Binding-site contacts:
Ligand atom C5 contacts residue GLY105 of chain 1.A at 3.9 Å.
Ligand atom C14 contacts residue GLU100 of chain 1.A at 4.2 Å.
Ligand atom C6 contacts residue LEU24 of chain 1.A at 3.8 Å (hydrophobic).
Ligand atom C13 contacts residue MET102 of chain 1.A at 3.7 Å (hydrophobic).
Ligand atom N2 contacts residue GLU100 of chain 1.A at 4.1 Å.
Ligand atom C14 contacts residue LEU152 of chain 1.A at 3.9 Å (hydrophobic).
Ligand atom N1 contacts residue GLU103 of chain 1.A at 3.5 Å (salt-bridge).
Ligand atom N2 contacts residue LEU101 of chain 1.A at 4.0 Å.
Ligand atom C14 contacts residue ALA45 of chain 1.A at 3.9 Å (hydrophobic).
Ligand atom N2 contacts residue LEU152 of chain 1.A at 4.1 Å.
Ligand atom C12 contacts residue GLU100 of chain 1.A at 4.2 Å.
Ligand atom N3 contacts residue MET102 of chain 1.A at 2.7 Å (h-bond).
Ligand atom C6 contacts residue MET102 of chain 1.A at 3.6 Å (hydrophobic).
Ligand atom C3 contacts residue GLU103 of chain 1.A at 3.6 Å.
Ligand atom N3 contacts residue LEU101 of chain 1.A at 4.2 Å.
Ligand atom C7 contacts residue MET102 of chain 1.A at 4.1 Å (hydrophobic).
Ligand atom N2 contacts residue MET102 of chain 1.A at 3.0 Å (h-bond).
Ligand atom C13 contacts residue LEU152 of chain 1.A at 3.5 Å (hydrophobic).
Ligand atom C8 contacts residue GLY105 of chain 1.A at 4.2 Å.
Ligand atom C5 contacts residue MET102 of chain 1.A at 3.2 Å (hydrophobic).
Ligand atom C8 contacts residue MET102 of chain 1.A at 3.5 Å (hydrophobic).
Ligand atom C14 contacts residue LEU99 of chain 1.A at 3.6 Å (hydrophobic).
Ligand atom C11 contacts residue ALA45 of chain 1.A at 4.2 Å (hydrophobic).
Ligand atom C13 contacts residue ALA45 of chain 1.A at 3.7 Å (hydrophobic).
Ligand atom C11 contacts residue VAL32 of chain 1.A at 3.6 Å (hydrophobic).
Ligand atom C4 contacts residue GLY105 of chain 1.A at 3.8 Å.
Ligand atom C9 contacts residue MET102 of chain 1.A at 3.6 Å (hydrophobic).
Ligand atom C11 contacts residue LEU152 of chain 1.A at 4.1 Å (hydrophobic).
Ligand atom C13 contacts residue LEU101 of chain 1.A at 4.2 Å (hydrophobic).
Ligand atom C12 contacts residue LEU152 of chain 1.A at 3.6 Å (hydrophobic).
Ligand atom C8 contacts residue LEU24 of chain 1.A at 4.2 Å (hydrophobic).
Ligand atom C5 contacts residue GLU103 of chain 1.A at 4.2 Å.
Ligand atom C10 contacts residue VAL32 of chain 1.A at 4.1 Å (hydrophobic).
Ligand atom C7 contacts residue GLU103 of chain 1.A at 3.3 Å.
Ligand atom C3 contacts residue GLY105 of chain 1.A at 4.1 Å.
Ligand atom O1 contacts residue LEU24 of chain 1.A at 3.4 Å.
Ligand atom C13 contacts residue GLU100 of chain 1.A at 3.4 Å.
Ligand atom C6 contacts residue GLU103 of chain 1.A at 4.3 Å.
Ligand atom C12 contacts residue ALA45 of chain 1.A at 3.7 Å (hydrophobic).
Ligand atom N2 contacts residue ALA45 of chain 1.A at 4.2 Å.

Sequence of chain 1.A:
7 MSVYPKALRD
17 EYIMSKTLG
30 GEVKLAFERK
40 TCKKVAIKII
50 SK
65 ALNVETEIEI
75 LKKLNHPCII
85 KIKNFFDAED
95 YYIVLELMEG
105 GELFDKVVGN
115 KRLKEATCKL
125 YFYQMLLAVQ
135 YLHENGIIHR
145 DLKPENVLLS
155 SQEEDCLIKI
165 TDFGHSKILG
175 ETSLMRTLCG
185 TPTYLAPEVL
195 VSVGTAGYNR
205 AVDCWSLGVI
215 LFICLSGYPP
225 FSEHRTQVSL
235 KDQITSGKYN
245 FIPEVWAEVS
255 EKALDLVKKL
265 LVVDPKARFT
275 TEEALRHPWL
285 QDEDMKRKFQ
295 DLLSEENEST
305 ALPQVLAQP

The protein below binds the small molecule below.
Small molecule (SMILES): CC(=O)N1CCC(C(=O)Nc2ccc(C)cn2)CC1